Binding-site contacts:
Ligand atom OXT contacts residue PRO50 of chain 1.B at 3.4 Å.
Ligand atom CA contacts residue ASP34 of chain 1.B at 4.0 Å.
Ligand atom OXT contacts residue PRO51 of chain 1.C at 3.8 Å.
Ligand atom N contacts residue ASP34 of chain 1.B at 3.6 Å.
Ligand atom O contacts residue PRO51 of chain 1.C at 4.4 Å.
Ligand atom O contacts residue TYR37 of chain 1.B at 4.0 Å.
Ligand atom O contacts residue ASP34 of chain 1.B at 4.5 Å.
Ligand atom C contacts residue PRO51 of chain 1.C at 4.4 Å (hydrophobic).
Ligand atom O contacts residue ALA49 of chain 1.B at 4.5 Å.
Ligand atom CA contacts residue LEU30 of chain 1.B at 4.2 Å (hydrophobic).

Sequence of chain 1.C:
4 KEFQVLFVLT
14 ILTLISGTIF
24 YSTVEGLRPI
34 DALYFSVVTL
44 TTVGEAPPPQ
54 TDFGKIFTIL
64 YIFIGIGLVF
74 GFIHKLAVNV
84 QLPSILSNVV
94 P

Sequence of chain 1.B:
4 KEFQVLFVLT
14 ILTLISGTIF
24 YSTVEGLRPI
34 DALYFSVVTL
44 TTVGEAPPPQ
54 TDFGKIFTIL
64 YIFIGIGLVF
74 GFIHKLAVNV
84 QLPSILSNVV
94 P

This protein binds this small molecule.
Small molecule (SMILES): NCC(=O)O